This protein binds this small molecule.
Small molecule (SMILES): C[C@@H](O)[C@@H](C)O

Binding-site contacts:
Ligand atom C3 contacts residue ASP230 of chain 1.A at 4.1 Å.
Ligand atom O6 contacts residue GLY226 of chain 1.A at 3.6 Å.
Ligand atom C4 contacts residue ASP230 of chain 1.A at 2.8 Å.
Ligand atom C4 contacts residue ASP177 of chain 1.A at 4.2 Å.
Ligand atom C3 contacts residue GLY226 of chain 1.A at 4.0 Å.
Ligand atom O6 contacts residue ASN201 of chain 1.A at 3.3 Å (h-bond).
Ligand atom C3 contacts residue ASN201 of chain 1.A at 4.0 Å.
Ligand atom C1 contacts residue ASP230 of chain 1.A at 4.4 Å.
Ligand atom C4 contacts residue GLY226 of chain 1.A at 3.0 Å.
Ligand atom O5 contacts residue ALA198 of chain 1.A at 3.6 Å.
Ligand atom C2 contacts residue ASP230 of chain 1.A at 4.2 Å.
Ligand atom C1 contacts residue THR194 of chain 1.A at 4.2 Å.
Ligand atom C4 contacts residue SER227 of chain 1.A at 4.4 Å.
Ligand atom C1 contacts residue ASP177 of chain 1.A at 4.0 Å.
Ligand atom O6 contacts residue SER227 of chain 1.A at 4.4 Å.

Sequence of chain 1.A:
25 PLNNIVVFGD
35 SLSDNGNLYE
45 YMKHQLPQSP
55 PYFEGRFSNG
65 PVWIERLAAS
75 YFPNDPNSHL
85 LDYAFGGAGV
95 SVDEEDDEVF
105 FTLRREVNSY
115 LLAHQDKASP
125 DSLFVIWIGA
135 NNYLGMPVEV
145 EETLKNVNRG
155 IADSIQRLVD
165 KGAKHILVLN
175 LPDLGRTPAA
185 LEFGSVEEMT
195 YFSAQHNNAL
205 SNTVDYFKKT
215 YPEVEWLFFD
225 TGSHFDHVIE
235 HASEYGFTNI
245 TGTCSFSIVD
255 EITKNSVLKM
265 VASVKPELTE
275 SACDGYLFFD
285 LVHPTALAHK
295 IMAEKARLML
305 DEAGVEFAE